A protein and the small-molecule ligand that binds it are described below.
Small molecule (SMILES): CC(C)N(Cc1ccccc1OCCCCCC(=O)O)C(=O)c1ccc(-c2ccccc2)cc1

Sequence of chain 1.B:
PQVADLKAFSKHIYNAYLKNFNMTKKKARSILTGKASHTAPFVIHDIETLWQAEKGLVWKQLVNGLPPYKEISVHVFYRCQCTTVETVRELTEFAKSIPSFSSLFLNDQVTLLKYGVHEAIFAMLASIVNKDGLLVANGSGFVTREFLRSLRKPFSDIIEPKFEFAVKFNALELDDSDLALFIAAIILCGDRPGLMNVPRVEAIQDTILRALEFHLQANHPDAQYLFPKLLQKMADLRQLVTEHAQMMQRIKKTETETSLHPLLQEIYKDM

Binding-site contacts:
Ligand atom C24 contacts residue VAL76 of chain 1.B at 3.7 Å (hydrophobic).
Ligand atom C27 contacts residue LEU50 of chain 1.B at 3.8 Å (hydrophobic).
Ligand atom C25 contacts residue VAL136 of chain 1.B at 3.8 Å (hydrophobic).
Ligand atom C11 contacts residue GLN81 of chain 1.B at 3.9 Å.
Ligand atom C26 contacts residue TRP59 of chain 1.B at 3.7 Å (hydrophobic).
Ligand atom C25 contacts residue ARG79 of chain 1.B at 3.8 Å.
Ligand atom C20 contacts residue ARG79 of chain 1.B at 3.9 Å.
Ligand atom C27 contacts residue VAL143 of chain 1.B at 3.9 Å (hydrophobic).
Ligand atom O1 contacts residue TYR268 of chain 1.B at 2.9 Å (h-bond).
Ligand atom O contacts residue CYS80 of chain 1.B at 3.4 Å.
Ligand atom C8 contacts residue CYS80 of chain 1.B at 3.6 Å (hydrophobic).
Ligand atom C21 contacts residue VAL136 of chain 1.B at 3.7 Å (hydrophobic).
Ligand atom O1 contacts residue HIS244 of chain 1.B at 2.9 Å (h-bond).
Ligand atom C14 contacts residue THR83 of chain 1.B at 3.8 Å.
Ligand atom C18 contacts residue CYS80 of chain 1.B at 3.9 Å (hydrophobic).
Ligand atom O2 contacts residue LEU264 of chain 1.B at 3.6 Å.
Ligand atom O3 contacts residue PGO1 of chain 1.T at 3.8 Å.
Ligand atom C11 contacts residue THR84 of chain 1.B at 3.7 Å.
Ligand atom O2 contacts residue TYR268 of chain 1.B at 2.6 Å (h-bond).
Ligand atom O3 contacts residue THR83 of chain 1.B at 3.7 Å.
Ligand atom C15 contacts residue ILE121 of chain 1.B at 3.8 Å (hydrophobic).
Ligand atom C3 contacts residue LEU125 of chain 1.B at 3.7 Å (hydrophobic).
Ligand atom C11 contacts residue LEU264 of chain 1.B at 3.7 Å (hydrophobic).
Ligand atom C18 contacts residue LEU134 of chain 1.B at 3.6 Å (hydrophobic).
Ligand atom C1 contacts residue ILE159 of chain 1.B at 3.8 Å (hydrophobic).
Ligand atom C12 contacts residue LEU264 of chain 1.B at 3.7 Å (hydrophobic).
Ligand atom C19 contacts residue CYS80 of chain 1.B at 3.9 Å (hydrophobic).
Ligand atom C19 contacts residue THR83 of chain 1.B at 3.6 Å.
Ligand atom O2 contacts residue MET248 of chain 1.B at 3.7 Å.
Ligand atom C2 contacts residue LYS162 of chain 1.B at 3.7 Å.
Ligand atom C2 contacts residue ILE159 of chain 1.B at 3.7 Å (hydrophobic).
Ligand atom C10 contacts residue PHE77 of chain 1.B at 3.6 Å (hydrophobic).
Ligand atom C6 contacts residue CYS80 of chain 1.B at 3.7 Å (hydrophobic).
Ligand atom O1 contacts residue HIS118 of chain 1.B at 3.2 Å (h-bond).
Ligand atom C22 contacts residue CYS80 of chain 1.B at 3.8 Å (hydrophobic).
Ligand atom C28 contacts residue VAL143 of chain 1.B at 3.8 Å (hydrophobic).
Ligand atom C12 contacts residue HIS244 of chain 1.B at 3.7 Å.
Ligand atom C28 contacts residue VAL76 of chain 1.B at 3.7 Å (hydrophobic).
Ligand atom C14 contacts residue THR84 of chain 1.B at 3.6 Å.
Ligand atom C12 contacts residue TYR268 of chain 1.B at 3.1 Å (hydrophobic).